Sequence of chain 2.A:
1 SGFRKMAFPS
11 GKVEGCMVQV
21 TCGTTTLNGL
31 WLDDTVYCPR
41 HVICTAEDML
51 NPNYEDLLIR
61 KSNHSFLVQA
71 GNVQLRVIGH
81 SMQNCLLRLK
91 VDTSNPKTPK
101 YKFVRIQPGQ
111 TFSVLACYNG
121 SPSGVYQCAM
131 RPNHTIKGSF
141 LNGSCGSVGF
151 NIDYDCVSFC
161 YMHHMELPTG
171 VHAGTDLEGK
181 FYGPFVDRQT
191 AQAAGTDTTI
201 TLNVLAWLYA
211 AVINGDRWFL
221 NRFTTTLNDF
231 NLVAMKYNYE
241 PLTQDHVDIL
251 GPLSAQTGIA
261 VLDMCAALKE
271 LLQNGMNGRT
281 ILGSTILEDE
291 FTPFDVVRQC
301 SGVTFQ

Binding-site contacts:
Ligand atom C59 contacts residue CYS145 of chain 2.A at 3.4 Å (hydrophobic).
Ligand atom C63 contacts residue CYS145 of chain 2.A at 1.8 Å (hydrophobic).
Ligand atom C84 contacts residue CYS145 of chain 2.A at 3.6 Å (hydrophobic).
Ligand atom C57 contacts residue CYS145 of chain 2.A at 2.8 Å (hydrophobic).
Ligand atom O88 contacts residue CYS145 of chain 2.A at 3.4 Å (h-bond).
Ligand atom C65 contacts residue GLU166 of chain 2.A at 3.4 Å.
Ligand atom C84 contacts residue GLY143 of chain 2.A at 3.4 Å.
Ligand atom O35 contacts residue GLU166 of chain 2.A at 2.8 Å (salt-bridge).
Ligand atom C2 contacts residue GLN189 of chain 2.A at 3.5 Å.
Ligand atom C9 contacts residue ASP187 of chain 2.A at 3.5 Å.
Ligand atom C59 contacts residue HIS163 of chain 2.A at 3.6 Å.
Ligand atom N69 contacts residue GLU166 of chain 2.A at 3.1 Å (salt-bridge).
Ligand atom O19 contacts residue GLN189 of chain 2.A at 3.3 Å.
Ligand atom C8 contacts residue PRO168 of chain 2.A at 3.6 Å (hydrophobic).
Ligand atom C11 contacts residue ASP187 of chain 2.A at 3.4 Å.
Ligand atom C53 contacts residue MET49 of chain 2.A at 3.6 Å (hydrophobic).
Ligand atom N49 contacts residue CYS145 of chain 2.A at 2.9 Å (h-bond).
Ligand atom C82 contacts residue CYS145 of chain 2.A at 2.5 Å (hydrophobic).
Ligand atom O66 contacts residue PHE140 of chain 2.A at 3.4 Å.
Ligand atom O35 contacts residue MET165 of chain 2.A at 3.1 Å.
Ligand atom O66 contacts residue HIS163 of chain 2.A at 2.6 Å (h-bond).
Ligand atom O15 contacts residue GLU166 of chain 2.A at 3.6 Å (salt-bridge).
Ligand atom C6 contacts residue GLN192 of chain 2.A at 3.4 Å.
Ligand atom O88 contacts residue GLY143 of chain 2.A at 3.2 Å (h-bond).
Ligand atom C37 contacts residue HIS164 of chain 2.A at 3.5 Å.
Ligand atom O66 contacts residue HIS172 of chain 2.A at 3.3 Å.
Ligand atom C13 contacts residue THR190 of chain 2.A at 3.4 Å.
Ligand atom C23 contacts residue GLN189 of chain 2.A at 3.5 Å.
Ligand atom O86 contacts residue GLY143 of chain 2.A at 3.1 Å (h-bond).
Ligand atom C65 contacts residue HIS163 of chain 2.A at 3.6 Å.
Ligand atom N21 contacts residue GLU166 of chain 2.A at 2.9 Å (salt-bridge).
Ligand atom O66 contacts residue GLU166 of chain 2.A at 3.4 Å.
Ligand atom N33 contacts residue GLN189 of chain 2.A at 2.9 Å (h-bond).
Ligand atom C4 contacts residue THR190 of chain 2.A at 3.4 Å.
Ligand atom C41 contacts residue GLN189 of chain 2.A at 3.6 Å.
Ligand atom C2 contacts residue THR190 of chain 2.A at 3.4 Å.
Ligand atom C73 contacts residue ASN142 of chain 2.A at 3.5 Å.
Ligand atom N49 contacts residue HIS164 of chain 2.A at 3.0 Å (h-bond).
Ligand atom C82 contacts residue HIS41 of chain 2.A at 3.5 Å.
Ligand atom N69 contacts residue PHE140 of chain 2.A at 3.2 Å (h-bond).

The small molecule below binds the protein below.
Small molecule (SMILES): CCOC(=O)CC[C@H](C[C@@H]1CCNC1=O)NC(=O)[C@H](Cc1ccccc1)NC(=O)[C@H](CC(=O)OC(C)(C)C)NC(=O)OCc1ccccc1

Sequence of chain 1.A:
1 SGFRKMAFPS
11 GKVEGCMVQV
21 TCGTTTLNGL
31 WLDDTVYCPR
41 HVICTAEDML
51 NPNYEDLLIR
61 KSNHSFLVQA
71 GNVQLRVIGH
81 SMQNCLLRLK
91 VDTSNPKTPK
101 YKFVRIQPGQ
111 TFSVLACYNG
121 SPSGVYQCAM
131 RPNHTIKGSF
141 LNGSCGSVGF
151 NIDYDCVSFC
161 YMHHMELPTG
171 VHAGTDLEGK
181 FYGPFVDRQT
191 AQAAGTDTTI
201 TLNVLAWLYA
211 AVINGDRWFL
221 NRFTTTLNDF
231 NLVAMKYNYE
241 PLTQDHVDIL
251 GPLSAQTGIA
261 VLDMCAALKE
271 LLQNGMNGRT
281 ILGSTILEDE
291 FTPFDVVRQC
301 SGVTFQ